Binding-site contacts:
Ligand atom CAD contacts residue VAL145 of chain 1.D at 4.3 Å (hydrophobic).
Ligand atom CAO contacts residue TYR347 of chain 1.D at 4.3 Å (hydrophobic).
Ligand atom CAD contacts residue SER234 of chain 1.D at 3.7 Å.
Ligand atom CAA contacts residue VAL148 of chain 1.D at 3.5 Å (hydrophobic).
Ligand atom OAL contacts residue PHE321 of chain 1.D at 4.3 Å.
Ligand atom CAE contacts residue VAL145 of chain 1.D at 4.3 Å (hydrophobic).
Ligand atom CAH contacts residue TYR339 of chain 1.D at 4.1 Å (hydrophobic).
Ligand atom CAC contacts residue SER234 of chain 1.D at 3.9 Å.
Ligand atom CAO contacts residue ASP144 of chain 1.D at 3.3 Å.
Ligand atom CAJ contacts residue ASN343 of chain 1.D at 4.2 Å.
Ligand atom OAK contacts residue SER234 of chain 1.D at 2.6 Å (h-bond).
Ligand atom CAI contacts residue ASN343 of chain 1.D at 4.1 Å.
Ligand atom CAB contacts residue VAL145 of chain 1.D at 4.2 Å (hydrophobic).
Ligand atom OAL contacts residue SER234 of chain 1.D at 3.2 Å.
Ligand atom CAC contacts residue SER238 of chain 1.D at 4.3 Å.
Ligand atom OAM contacts residue ASN343 of chain 1.D at 3.9 Å.
Ligand atom CAB contacts residue VAL148 of chain 1.D at 3.6 Å (hydrophobic).
Ligand atom CAC contacts residue PHE321 of chain 1.D at 4.3 Å (hydrophobic).
Ligand atom NAN contacts residue ASP144 of chain 1.D at 3.2 Å (salt-bridge).
Ligand atom CAI contacts residue VAL145 of chain 1.D at 4.4 Å (hydrophobic).
Ligand atom CAI contacts residue ASP144 of chain 1.D at 3.5 Å.
Ligand atom NAN contacts residue TYR347 of chain 1.D at 4.0 Å.
Ligand atom CAO contacts residue ASN343 of chain 1.D at 4.0 Å.
Ligand atom OAL contacts residue SER235 of chain 1.D at 4.2 Å.
Ligand atom CAD contacts residue ASN324 of chain 1.D at 4.3 Å.
Ligand atom CAG contacts residue PHE224 of chain 1.D at 3.5 Å (hydrophobic).
Ligand atom CAH contacts residue PHE224 of chain 1.D at 3.5 Å (hydrophobic).
Ligand atom OAM contacts residue ASP144 of chain 1.D at 2.8 Å (salt-bridge).
Ligand atom CAF contacts residue PHE320 of chain 1.D at 4.2 Å (hydrophobic).
Ligand atom NAN contacts residue ASN343 of chain 1.D at 3.1 Å (h-bond).
Ligand atom CAJ contacts residue ASP144 of chain 1.D at 3.8 Å.
Ligand atom CAG contacts residue TYR339 of chain 1.D at 4.2 Å (hydrophobic).
Ligand atom CAB contacts residue PHE321 of chain 1.D at 4.0 Å (hydrophobic).
Ligand atom OAM contacts residue TYR347 of chain 1.D at 4.0 Å.
Ligand atom OAK contacts residue ASN324 of chain 1.D at 4.0 Å.
Ligand atom OAM contacts residue VAL148 of chain 1.D at 3.7 Å.
Ligand atom CAC contacts residue VAL145 of chain 1.D at 4.0 Å (hydrophobic).
Ligand atom CAJ contacts residue PHE320 of chain 1.D at 4.0 Å (hydrophobic).
Ligand atom OAL contacts residue SER238 of chain 1.D at 3.3 Å (h-bond).
Ligand atom OAL contacts residue VAL145 of chain 1.D at 4.3 Å.

This small molecule binds to this protein.
Small molecule (SMILES): CN[C@@H]1CCc2c(ccc(O)c2O)[C@H]1O

Sequence of chain 1.D:
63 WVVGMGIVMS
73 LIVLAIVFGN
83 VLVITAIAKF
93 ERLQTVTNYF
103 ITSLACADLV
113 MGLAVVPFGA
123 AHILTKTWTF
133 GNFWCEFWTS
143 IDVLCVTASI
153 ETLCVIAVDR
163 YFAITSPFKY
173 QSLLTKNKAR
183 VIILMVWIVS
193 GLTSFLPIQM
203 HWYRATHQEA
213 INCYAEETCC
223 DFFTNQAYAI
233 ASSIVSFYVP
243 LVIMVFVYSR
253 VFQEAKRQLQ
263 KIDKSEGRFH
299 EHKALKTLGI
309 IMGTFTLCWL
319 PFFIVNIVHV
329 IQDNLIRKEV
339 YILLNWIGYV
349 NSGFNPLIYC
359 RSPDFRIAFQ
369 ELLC